Binding-site contacts:
Ligand atom O1B contacts residue THR75 of chain 1.A at 3.0 Å (h-bond).
Ligand atom O3A contacts residue SER72 of chain 1.A at 3.6 Å.
Ligand atom O3' contacts residue ARG229 of chain 1.A at 2.8 Å (salt-bridge).
Ligand atom O3B contacts residue GLU196 of chain 1.A at 3.4 Å (salt-bridge).
Ligand atom C4' contacts residue THR76 of chain 1.A at 3.5 Å.
Ligand atom C4' contacts residue GLY73 of chain 1.A at 3.7 Å.
Ligand atom PB contacts residue SER71 of chain 1.A at 3.6 Å.
Ligand atom O1G contacts residue GLU196 of chain 1.A at 2.5 Å (salt-bridge).
Ligand atom O3B contacts residue GLU70 of chain 1.A at 3.6 Å.
Ligand atom O2B contacts residue SER71 of chain 1.A at 3.5 Å (h-bond).
Ligand atom O2B contacts residue PRO69 of chain 1.A at 3.5 Å (h-bond).
Ligand atom O1A contacts residue THR75 of chain 1.A at 3.3 Å (h-bond).
Ligand atom O1A contacts residue THR76 of chain 1.A at 2.6 Å (h-bond).
Ligand atom O3A contacts residue GLY73 of chain 1.A at 2.9 Å (h-bond).
Ligand atom O3B contacts residue SER71 of chain 1.A at 2.6 Å (h-bond).
Ligand atom O3G contacts residue GOL1 of chain 1.E at 2.8 Å (h-bond).
Ligand atom O2B contacts residue LYS74 of chain 1.A at 2.6 Å (salt-bridge).
Ligand atom PB contacts residue GLY73 of chain 1.A at 3.7 Å.
Ligand atom O2A contacts residue THR75 of chain 1.A at 2.3 Å (h-bond).
Ligand atom O1A contacts residue LYS74 of chain 1.A at 3.7 Å.
Ligand atom O2B contacts residue GLU196 of chain 1.A at 3.8 Å.
Ligand atom O1G contacts residue GOL1 of chain 1.E at 2.7 Å (h-bond).
Ligand atom C5' contacts residue GLY73 of chain 1.A at 3.3 Å.
Ligand atom O1B contacts residue LYS74 of chain 1.A at 3.5 Å.
Ligand atom PG contacts residue GOL1 of chain 1.E at 3.7 Å.
Ligand atom O4' contacts residue TYR105 of chain 1.A at 3.7 Å.
Ligand atom N6 contacts residue ASP102 of chain 1.A at 3.2 Å (salt-bridge).
Ligand atom O2B contacts residue GLY73 of chain 1.A at 3.2 Å (h-bond).
Ligand atom PA contacts residue THR75 of chain 1.A at 3.3 Å.
Ligand atom PA contacts residue GLY73 of chain 1.A at 3.8 Å.
Ligand atom C3' contacts residue ARG229 of chain 1.A at 3.5 Å.
Ligand atom PB contacts residue LYS74 of chain 1.A at 3.6 Å.
Ligand atom O3A contacts residue LYS74 of chain 1.A at 3.4 Å (salt-bridge).
Ligand atom O1A contacts residue GLY73 of chain 1.A at 3.1 Å.
Ligand atom N3 contacts residue GLY267 of chain 1.A at 3.2 Å (h-bond).
Ligand atom O2B contacts residue SER72 of chain 1.A at 3.0 Å (h-bond).
Ligand atom PG contacts residue GLU196 of chain 1.A at 3.5 Å.
Ligand atom O3G contacts residue THR75 of chain 1.A at 3.4 Å (h-bond).
Ligand atom O4' contacts residue THR76 of chain 1.A at 3.1 Å (h-bond).
Ligand atom C2 contacts residue GLY267 of chain 1.A at 3.0 Å.

Sequence of chain 1.A:
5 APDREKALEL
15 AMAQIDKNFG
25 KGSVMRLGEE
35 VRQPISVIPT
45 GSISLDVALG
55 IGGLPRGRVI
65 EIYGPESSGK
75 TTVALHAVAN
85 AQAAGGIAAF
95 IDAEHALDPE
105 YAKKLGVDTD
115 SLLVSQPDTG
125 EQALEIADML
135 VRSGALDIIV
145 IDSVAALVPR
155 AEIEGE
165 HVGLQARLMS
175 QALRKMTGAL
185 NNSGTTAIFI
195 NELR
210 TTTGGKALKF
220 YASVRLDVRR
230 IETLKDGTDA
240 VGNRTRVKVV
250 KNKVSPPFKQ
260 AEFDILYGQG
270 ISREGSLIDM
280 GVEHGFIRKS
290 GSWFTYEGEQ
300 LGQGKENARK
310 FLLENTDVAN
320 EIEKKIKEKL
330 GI

A small-molecule ligand and the protein it binds are described below.
Small molecule (SMILES): Nc1ncnc2c1ncn2[C@H]1C[C@H](O)[C@@H](CO[P](=O)(O)O[P](=O)(O)OP(=O)(O)O)O1